Binding-site contacts:
Ligand atom C20 contacts residue HEM1 of chain 1.E at 3.9 Å.
Ligand atom C7 contacts residue GLY279 of chain 1.A at 4.0 Å.
Ligand atom C24 contacts residue THR288 of chain 1.A at 3.9 Å.
Ligand atom C20 contacts residue ALA284 of chain 1.A at 4.1 Å (hydrophobic).
Ligand atom C15 contacts residue ASP280 of chain 1.A at 3.7 Å.
Ligand atom C2 contacts residue ASN184 of chain 1.A at 3.9 Å.
Ligand atom C16 contacts residue HEM1 of chain 1.E at 3.7 Å.
Ligand atom C19 contacts residue LEU191 of chain 1.A at 3.7 Å (hydrophobic).
Ligand atom C15 contacts residue ALA95 of chain 1.A at 3.5 Å (hydrophobic).
Ligand atom O3 contacts residue ASN184 of chain 1.A at 2.7 Å (h-bond).
Ligand atom C24 contacts residue HEM1 of chain 1.E at 4.0 Å.
Ligand atom C7 contacts residue ASP280 of chain 1.A at 3.3 Å.
Ligand atom C14 contacts residue ASP280 of chain 1.A at 3.9 Å.
Ligand atom C14 contacts residue ALA284 of chain 1.A at 3.7 Å (hydrophobic).
Ligand atom O3 contacts residue ILE187 of chain 1.A at 3.5 Å.
Ligand atom C4 contacts residue ARG221 of chain 1.A at 4.1 Å.
Ligand atom C19 contacts residue ILE187 of chain 1.A at 4.0 Å (hydrophobic).
Ligand atom C16 contacts residue ALA95 of chain 1.A at 3.6 Å (hydrophobic).
Ligand atom C9 contacts residue GLY283 of chain 1.A at 4.0 Å.
Ligand atom C15 contacts residue ALA284 of chain 1.A at 3.8 Å (hydrophobic).
Ligand atom C3 contacts residue ASN184 of chain 1.A at 3.4 Å.
Ligand atom C16 contacts residue ALA284 of chain 1.A at 3.6 Å (hydrophobic).
Ligand atom C23 contacts residue HEM1 of chain 1.E at 2.9 Å.
Ligand atom O3 contacts residue TYR183 of chain 1.A at 4.0 Å.
Ligand atom C12 contacts residue ALA284 of chain 1.A at 4.0 Å (hydrophobic).
Ligand atom C5 contacts residue GLY283 of chain 1.A at 4.1 Å.
Ligand atom C18 contacts residue PHE96 of chain 1.A at 3.9 Å (hydrophobic).
Ligand atom C18 contacts residue VAL464 of chain 1.A at 3.9 Å (hydrophobic).
Ligand atom C17 contacts residue ALA284 of chain 1.A at 3.6 Å (hydrophobic).
Ligand atom N22 contacts residue THR288 of chain 1.A at 3.8 Å.
Ligand atom C2 contacts residue ILE188 of chain 1.A at 4.0 Å (hydrophobic).
Ligand atom C1 contacts residue ILE188 of chain 1.A at 4.0 Å (hydrophobic).
Ligand atom C23 contacts residue THR288 of chain 1.A at 3.6 Å.
Ligand atom N22 contacts residue CYS424 of chain 1.A at 3.9 Å.
Ligand atom N22 contacts residue HEM1 of chain 1.E at 2.0 Å.
Ligand atom C21 contacts residue HEM1 of chain 1.E at 2.7 Å.
Ligand atom C6 contacts residue ASP280 of chain 1.A at 4.0 Å.
Ligand atom C24 contacts residue VAL348 of chain 1.A at 4.0 Å (hydrophobic).
Ligand atom C6 contacts residue GLY279 of chain 1.A at 3.7 Å.
Ligand atom C21 contacts residue ALA284 of chain 1.A at 3.8 Å (hydrophobic).

A small-molecule ligand and the protein it binds are described below.
Small molecule (SMILES): C[C@]12CC[C@H](O)CC1=CC[C@@H]1[C@@H]2CC[C@]2(C)C(c3cccnc3)=CC[C@@H]12

Sequence of chain 1.A:
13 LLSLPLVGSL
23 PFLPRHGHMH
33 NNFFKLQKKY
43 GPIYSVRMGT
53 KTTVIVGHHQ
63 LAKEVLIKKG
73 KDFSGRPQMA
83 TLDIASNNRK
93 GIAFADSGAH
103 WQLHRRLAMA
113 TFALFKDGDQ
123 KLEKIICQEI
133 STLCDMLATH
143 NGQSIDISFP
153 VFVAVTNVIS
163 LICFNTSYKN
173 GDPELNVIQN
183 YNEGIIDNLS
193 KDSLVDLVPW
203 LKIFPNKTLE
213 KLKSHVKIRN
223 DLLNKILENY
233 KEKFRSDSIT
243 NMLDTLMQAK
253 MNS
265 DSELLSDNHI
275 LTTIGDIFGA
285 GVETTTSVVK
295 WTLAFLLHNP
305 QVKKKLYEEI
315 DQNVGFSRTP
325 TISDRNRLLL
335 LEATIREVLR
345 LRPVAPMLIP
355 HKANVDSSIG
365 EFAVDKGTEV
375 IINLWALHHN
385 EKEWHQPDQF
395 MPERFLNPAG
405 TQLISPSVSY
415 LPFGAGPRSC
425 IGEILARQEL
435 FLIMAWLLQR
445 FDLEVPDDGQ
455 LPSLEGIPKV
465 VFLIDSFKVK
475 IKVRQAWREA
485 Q